Binding-site contacts:
Ligand atom CAK contacts residue PHE170 of chain 1.A at 4.0 Å (hydrophobic).
Ligand atom CAS contacts residue TYR188 of chain 1.A at 3.6 Å (hydrophobic).
Ligand atom CAQ contacts residue TYR188 of chain 1.A at 3.8 Å (hydrophobic).
Ligand atom CAO contacts residue GLN167 of chain 1.A at 3.5 Å.
Ligand atom CAR contacts residue MET125 of chain 1.A at 3.4 Å (hydrophobic).
Ligand atom CAF contacts residue HIS124 of chain 1.A at 4.1 Å.
Ligand atom OAC contacts residue MET125 of chain 1.A at 2.8 Å.
Ligand atom CAN contacts residue MET205 of chain 1.A at 3.8 Å (hydrophobic).
Ligand atom CAK contacts residue IPA1 of chain 1.D at 3.7 Å.
Ligand atom CAM contacts residue PHE170 of chain 1.A at 4.0 Å (hydrophobic).
Ligand atom CAA contacts residue TYR188 of chain 1.A at 3.3 Å (hydrophobic).
Ligand atom CAV contacts residue PHE170 of chain 1.A at 3.8 Å (hydrophobic).
Ligand atom OAB contacts residue MET128 of chain 1.A at 3.6 Å.
Ligand atom CAG contacts residue VAL93 of chain 1.A at 3.3 Å (hydrophobic).
Ligand atom OAE contacts residue MET205 of chain 1.A at 3.8 Å.
Ligand atom CAN contacts residue TRP181 of chain 1.A at 3.8 Å (hydrophobic).
Ligand atom CAW contacts residue HIS209 of chain 1.A at 3.9 Å.
Ligand atom CAG contacts residue MET125 of chain 1.A at 4.0 Å (hydrophobic).
Ligand atom OAD contacts residue MET125 of chain 1.A at 3.7 Å.
Ligand atom OAD contacts residue HIS124 of chain 1.A at 3.6 Å.
Ligand atom CAA contacts residue PHE170 of chain 1.A at 3.6 Å (hydrophobic).
Ligand atom CAW contacts residue MET205 of chain 1.A at 3.7 Å (hydrophobic).
Ligand atom CAT contacts residue VAL93 of chain 1.A at 3.9 Å (hydrophobic).
Ligand atom OAD contacts residue TYR188 of chain 1.A at 3.5 Å.
Ligand atom CAO contacts residue HIS209 of chain 1.A at 3.8 Å.
Ligand atom CAR contacts residue VAL93 of chain 1.A at 4.0 Å (hydrophobic).
Ligand atom CAU contacts residue TYR188 of chain 1.A at 3.7 Å (hydrophobic).
Ligand atom CAO contacts residue TRP181 of chain 1.A at 3.9 Å (hydrophobic).
Ligand atom CAS contacts residue MET125 of chain 1.A at 3.9 Å (hydrophobic).
Ligand atom CAA contacts residue TRP181 of chain 1.A at 3.5 Å (hydrophobic).
Ligand atom OAC contacts residue LEU121 of chain 1.A at 3.5 Å.
Ligand atom CAF contacts residue MET125 of chain 1.A at 3.0 Å (hydrophobic).
Ligand atom OAE contacts residue IPA1 of chain 1.D at 3.5 Å (h-bond).
Ligand atom CAW contacts residue GLN167 of chain 1.A at 3.4 Å.
Ligand atom CAT contacts residue TYR188 of chain 1.A at 4.0 Å (hydrophobic).
Ligand atom OAD contacts residue MET128 of chain 1.A at 3.9 Å.
Ligand atom OAE contacts residue GLN167 of chain 1.A at 3.5 Å (h-bond).
Ligand atom CAL contacts residue VAL93 of chain 1.A at 3.8 Å (hydrophobic).
Ligand atom CAM contacts residue TRP181 of chain 1.A at 3.7 Å (hydrophobic).
Ligand atom OAB contacts residue TYR188 of chain 1.A at 3.7 Å.

Sequence of chain 1.A:
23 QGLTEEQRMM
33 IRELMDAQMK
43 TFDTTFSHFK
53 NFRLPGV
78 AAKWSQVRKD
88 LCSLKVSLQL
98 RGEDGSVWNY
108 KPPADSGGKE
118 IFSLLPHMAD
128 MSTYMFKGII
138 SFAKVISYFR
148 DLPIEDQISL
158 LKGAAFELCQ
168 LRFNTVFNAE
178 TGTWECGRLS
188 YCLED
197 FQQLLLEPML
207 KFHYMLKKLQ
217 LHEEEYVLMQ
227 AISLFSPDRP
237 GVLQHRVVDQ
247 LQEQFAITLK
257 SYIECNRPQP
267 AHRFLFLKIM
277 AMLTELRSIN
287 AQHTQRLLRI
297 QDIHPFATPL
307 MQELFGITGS

This small molecule binds to this protein.
Small molecule (SMILES): C[C@H]1CCC[C@H](O)CCCCCc2cc(O)cc(O)c2C(=O)O1